A small-molecule ligand and the protein it binds are described below.
Small molecule (SMILES): CCOC(=O)C(=O)N[C@@H]1O[C@H](CO)[C@@H](O)[C@H](O)[C@H]1O

Binding-site contacts:
Ligand atom C5 contacts residue LEU136 of chain 2.A at 3.8 Å (hydrophobic).
Ligand atom N1 contacts residue ASN284 of chain 2.A at 3.5 Å (h-bond).
Ligand atom O7 contacts residue LEU136 of chain 2.A at 3.3 Å.
Ligand atom O8 contacts residue ASP283 of chain 2.A at 3.9 Å.
Ligand atom C10 contacts residue ASP339 of chain 2.A at 3.5 Å.
Ligand atom C2 contacts residue GLU672 of chain 2.A at 3.8 Å.
Ligand atom O7 contacts residue ASP283 of chain 2.A at 3.7 Å.
Ligand atom C6 contacts residue ASN484 of chain 2.A at 3.3 Å.
Ligand atom O6 contacts residue ASN484 of chain 2.A at 2.8 Å (h-bond).
Ligand atom O3 contacts residue GLU672 of chain 2.A at 2.7 Å (salt-bridge).
Ligand atom O3 contacts residue GLY675 of chain 2.A at 3.0 Å (h-bond).
Ligand atom O5 contacts residue LEU136 of chain 2.A at 3.6 Å (h-bond).
Ligand atom C3 contacts residue GLU672 of chain 2.A at 3.4 Å.
Ligand atom N1 contacts residue HIS377 of chain 2.A at 3.5 Å (h-bond).
Ligand atom O4 contacts residue SER674 of chain 2.A at 3.4 Å.
Ligand atom C3 contacts residue GLY675 of chain 2.A at 3.8 Å.
Ligand atom C7 contacts residue LEU136 of chain 2.A at 3.7 Å (hydrophobic).
Ligand atom O6 contacts residue VAL455 of chain 2.A at 3.8 Å.
Ligand atom O2 contacts residue ASN284 of chain 2.A at 3.1 Å (h-bond).
Ligand atom O6 contacts residue LEU139 of chain 2.A at 3.8 Å.
Ligand atom O5 contacts residue HIS377 of chain 2.A at 3.8 Å.
Ligand atom C8 contacts residue ASN284 of chain 2.A at 3.6 Å.
Ligand atom C5 contacts residue GLY135 of chain 2.A at 3.7 Å.
Ligand atom C6 contacts residue GLY135 of chain 2.A at 3.7 Å.
Ligand atom C4 contacts residue GLY675 of chain 2.A at 3.7 Å.
Ligand atom C7 contacts residue ASN284 of chain 2.A at 3.4 Å.
Ligand atom O4 contacts residue ASN484 of chain 2.A at 3.4 Å (h-bond).
Ligand atom O2 contacts residue TYR573 of chain 2.A at 3.0 Å (h-bond).
Ligand atom O8 contacts residue ASN284 of chain 2.A at 2.8 Å (h-bond).
Ligand atom O4 contacts residue GLY675 of chain 2.A at 2.7 Å (h-bond).
Ligand atom C10 contacts residue LEU136 of chain 2.A at 3.9 Å (hydrophobic).
Ligand atom C9 contacts residue THR378 of chain 2.A at 3.8 Å.
Ligand atom O6 contacts residue HIS377 of chain 2.A at 2.7 Å (h-bond).
Ligand atom C2 contacts residue HIS377 of chain 2.A at 3.4 Å.
Ligand atom O9 contacts residue ASN284 of chain 2.A at 3.6 Å.
Ligand atom O3 contacts residue ALA673 of chain 2.A at 3.4 Å (h-bond).
Ligand atom C6 contacts residue HIS377 of chain 2.A at 3.6 Å.
Ligand atom O3 contacts residue SER674 of chain 2.A at 3.0 Å (h-bond).
Ligand atom C10 contacts residue HIS341 of chain 2.A at 3.3 Å.
Ligand atom O2 contacts residue GLU672 of chain 2.A at 3.1 Å (salt-bridge).

Sequence of chain 2.A:
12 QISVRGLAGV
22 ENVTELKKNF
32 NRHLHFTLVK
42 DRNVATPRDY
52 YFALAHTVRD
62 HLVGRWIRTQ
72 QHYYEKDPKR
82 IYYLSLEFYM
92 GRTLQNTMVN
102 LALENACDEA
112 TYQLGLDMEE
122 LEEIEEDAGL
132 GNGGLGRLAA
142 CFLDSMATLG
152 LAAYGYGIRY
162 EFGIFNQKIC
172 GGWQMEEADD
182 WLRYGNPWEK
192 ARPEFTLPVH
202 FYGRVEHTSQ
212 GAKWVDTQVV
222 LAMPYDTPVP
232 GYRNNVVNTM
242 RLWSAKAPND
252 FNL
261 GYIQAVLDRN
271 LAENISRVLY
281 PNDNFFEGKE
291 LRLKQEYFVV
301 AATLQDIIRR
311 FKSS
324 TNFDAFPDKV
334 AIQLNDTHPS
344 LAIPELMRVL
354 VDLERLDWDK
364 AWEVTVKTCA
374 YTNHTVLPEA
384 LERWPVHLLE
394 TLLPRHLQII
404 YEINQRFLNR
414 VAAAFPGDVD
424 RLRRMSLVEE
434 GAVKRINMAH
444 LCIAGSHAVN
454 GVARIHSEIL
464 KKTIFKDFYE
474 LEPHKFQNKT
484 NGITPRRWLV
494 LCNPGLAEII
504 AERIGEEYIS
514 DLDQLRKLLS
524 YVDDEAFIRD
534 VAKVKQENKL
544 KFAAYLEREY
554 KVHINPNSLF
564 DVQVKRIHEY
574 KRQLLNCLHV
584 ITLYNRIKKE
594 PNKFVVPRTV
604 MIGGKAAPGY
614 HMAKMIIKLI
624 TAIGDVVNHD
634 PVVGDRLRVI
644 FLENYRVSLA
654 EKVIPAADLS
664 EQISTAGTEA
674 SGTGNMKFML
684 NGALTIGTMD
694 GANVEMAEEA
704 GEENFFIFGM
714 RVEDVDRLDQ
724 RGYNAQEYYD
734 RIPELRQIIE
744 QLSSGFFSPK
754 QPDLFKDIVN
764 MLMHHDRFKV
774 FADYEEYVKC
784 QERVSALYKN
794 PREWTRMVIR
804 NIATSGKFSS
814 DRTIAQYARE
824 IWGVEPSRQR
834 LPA